Sequence of chain 1.F:
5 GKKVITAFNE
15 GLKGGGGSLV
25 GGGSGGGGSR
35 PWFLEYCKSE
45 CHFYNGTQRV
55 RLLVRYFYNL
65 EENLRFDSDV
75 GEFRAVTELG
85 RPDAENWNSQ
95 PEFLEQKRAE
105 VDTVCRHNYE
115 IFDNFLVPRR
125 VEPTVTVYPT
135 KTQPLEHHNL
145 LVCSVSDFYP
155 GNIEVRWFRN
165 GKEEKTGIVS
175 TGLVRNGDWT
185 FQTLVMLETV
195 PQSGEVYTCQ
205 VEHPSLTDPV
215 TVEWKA

A protein and the small-molecule ligand that binds it are described below.
Small molecule (SMILES): CC(=O)N[C@@H]1[C@@H](O)[C@H](O)[C@@H](CO)O[C@H]1O

Binding-site contacts:
Ligand atom C1 contacts residue GLN52 of chain 1.F at 2.9 Å.
Ligand atom C7 contacts residue ASN49 of chain 1.F at 3.8 Å.
Ligand atom O5 contacts residue GLN52 of chain 1.F at 3.6 Å (h-bond).
Ligand atom C3 contacts residue ASN49 of chain 1.F at 3.8 Å.
Ligand atom O7 contacts residue ASN49 of chain 1.F at 4.2 Å.
Ligand atom N2 contacts residue ASN49 of chain 1.F at 2.9 Å (h-bond).
Ligand atom O5 contacts residue ASN49 of chain 1.F at 2.4 Å (h-bond).
Ligand atom N2 contacts residue GLN52 of chain 1.F at 4.2 Å.
Ligand atom C5 contacts residue ASN49 of chain 1.F at 3.7 Å.
Ligand atom C2 contacts residue GLN52 of chain 1.F at 4.1 Å.
Ligand atom C1 contacts residue ASN49 of chain 1.F at 1.5 Å.
Ligand atom C5 contacts residue GLN52 of chain 1.F at 4.2 Å.
Ligand atom C4 contacts residue ASN49 of chain 1.F at 4.3 Å.
Ligand atom C2 contacts residue ASN49 of chain 1.F at 2.5 Å.